This protein binds this small molecule.
Small molecule (SMILES): CC(=O)N[C@@H]1[C@@H](O)[C@H](O)[C@@H](CO)O[C@H]1O

Sequence of chain 13.C:
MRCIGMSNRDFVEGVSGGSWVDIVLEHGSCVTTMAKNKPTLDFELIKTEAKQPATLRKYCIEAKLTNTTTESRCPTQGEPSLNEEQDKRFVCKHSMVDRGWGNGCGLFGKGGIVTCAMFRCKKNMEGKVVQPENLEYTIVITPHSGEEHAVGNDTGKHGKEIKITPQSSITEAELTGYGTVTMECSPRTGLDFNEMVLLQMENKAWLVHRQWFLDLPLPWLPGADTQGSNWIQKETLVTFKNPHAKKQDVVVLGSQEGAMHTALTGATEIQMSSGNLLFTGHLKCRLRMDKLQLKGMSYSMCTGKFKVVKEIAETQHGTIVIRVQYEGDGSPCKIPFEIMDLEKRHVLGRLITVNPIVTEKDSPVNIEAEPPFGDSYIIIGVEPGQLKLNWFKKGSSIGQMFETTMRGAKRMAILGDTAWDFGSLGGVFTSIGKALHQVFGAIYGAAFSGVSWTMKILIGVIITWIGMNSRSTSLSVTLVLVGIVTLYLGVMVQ

Sequence of chain 15.E:
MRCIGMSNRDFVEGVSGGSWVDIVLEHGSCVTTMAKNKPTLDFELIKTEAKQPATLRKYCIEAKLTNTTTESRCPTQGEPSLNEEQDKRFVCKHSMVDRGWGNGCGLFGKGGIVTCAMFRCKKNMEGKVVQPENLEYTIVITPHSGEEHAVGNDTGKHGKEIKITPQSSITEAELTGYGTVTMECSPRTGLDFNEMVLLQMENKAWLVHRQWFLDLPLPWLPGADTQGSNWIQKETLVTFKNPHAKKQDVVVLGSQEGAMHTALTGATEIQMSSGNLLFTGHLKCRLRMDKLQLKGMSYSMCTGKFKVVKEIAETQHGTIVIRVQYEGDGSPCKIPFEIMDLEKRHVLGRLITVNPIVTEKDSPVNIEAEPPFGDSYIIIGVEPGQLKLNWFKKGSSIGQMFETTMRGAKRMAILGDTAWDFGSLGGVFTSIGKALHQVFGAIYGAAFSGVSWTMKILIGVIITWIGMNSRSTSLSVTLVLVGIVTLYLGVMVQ

Binding-site contacts:
Ligand atom C2 contacts residue MET118 of chain 13.C at 4.5 Å (hydrophobic).
Ligand atom O5 contacts residue ASN67 of chain 13.C at 2.4 Å (h-bond).
Ligand atom C8 contacts residue SER300 of chain 15.E at 1.9 Å.
Ligand atom C8 contacts residue PHE90 of chain 13.C at 3.7 Å (hydrophobic).
Ligand atom O7 contacts residue PHE90 of chain 13.C at 4.4 Å.
Ligand atom C8 contacts residue MET118 of chain 13.C at 3.8 Å (hydrophobic).
Ligand atom N2 contacts residue ASN67 of chain 13.C at 2.9 Å (h-bond).
Ligand atom O7 contacts residue SER300 of chain 15.E at 4.3 Å.
Ligand atom C5 contacts residue ASN67 of chain 13.C at 3.7 Å.
Ligand atom C4 contacts residue ASN67 of chain 13.C at 4.2 Å.
Ligand atom C1 contacts residue ASN67 of chain 13.C at 1.4 Å.
Ligand atom C2 contacts residue ASN67 of chain 13.C at 2.5 Å.
Ligand atom C7 contacts residue MET118 of chain 13.C at 4.0 Å (hydrophobic).
Ligand atom C8 contacts residue ASN67 of chain 13.C at 4.4 Å.
Ligand atom C7 contacts residue PHE90 of chain 13.C at 4.2 Å (hydrophobic).
Ligand atom N2 contacts residue MET118 of chain 13.C at 3.6 Å.
Ligand atom C1 contacts residue MET118 of chain 13.C at 4.1 Å (hydrophobic).
Ligand atom N2 contacts residue SER300 of chain 15.E at 3.9 Å.
Ligand atom C7 contacts residue ASN67 of chain 13.C at 3.3 Å.
Ligand atom O7 contacts residue ASN67 of chain 13.C at 3.3 Å (h-bond).
Ligand atom C8 contacts residue ARG89 of chain 13.C at 3.3 Å.
Ligand atom C3 contacts residue ASN67 of chain 13.C at 3.8 Å.
Ligand atom C7 contacts residue SER300 of chain 15.E at 3.4 Å.